Binding-site contacts:
Ligand atom C6 contacts residue LYS35 of chain 1.D at 4.0 Å.
Ligand atom C8 contacts residue ASN346 of chain 1.D at 3.4 Å.
Ligand atom O5 contacts residue GLU181 of chain 1.D at 3.4 Å (salt-bridge).
Ligand atom C8 contacts residue LEU231 of chain 1.D at 4.0 Å (hydrophobic).
Ligand atom C3 contacts residue ASN232 of chain 1.D at 3.8 Å.
Ligand atom C3 contacts residue VAL414 of chain 1.D at 3.9 Å (hydrophobic).
Ligand atom C5 contacts residue NAG1 of chain 1.X at 3.9 Å.
Ligand atom C5 contacts residue GLU181 of chain 1.D at 3.4 Å.
Ligand atom C4 contacts residue GLU181 of chain 1.D at 4.2 Å.
Ligand atom C3 contacts residue SER415 of chain 1.D at 3.9 Å.
Ligand atom O5 contacts residue ASN232 of chain 1.D at 2.4 Å (h-bond).
Ligand atom O7 contacts residue SER415 of chain 1.D at 2.2 Å (h-bond).
Ligand atom C1 contacts residue ASN232 of chain 1.D at 1.4 Å.
Ligand atom C7 contacts residue ASN232 of chain 1.D at 3.5 Å.
Ligand atom C6 contacts residue NAG1 of chain 1.X at 3.6 Å.
Ligand atom O5 contacts residue VAL414 of chain 1.D at 4.2 Å.
Ligand atom C1 contacts residue GLU181 of chain 1.D at 4.2 Å.
Ligand atom O6 contacts residue GLY348 of chain 1.D at 3.6 Å.
Ligand atom C6 contacts residue VAL414 of chain 1.D at 4.1 Å (hydrophobic).
Ligand atom C6 contacts residue GLU181 of chain 1.D at 3.2 Å.
Ligand atom C5 contacts residue ASN232 of chain 1.D at 3.7 Å.
Ligand atom O6 contacts residue VAL414 of chain 1.D at 3.7 Å.
Ligand atom C8 contacts residue PHE345 of chain 1.D at 4.2 Å (hydrophobic).
Ligand atom C7 contacts residue SER415 of chain 1.D at 3.4 Å.
Ligand atom O5 contacts residue LYS35 of chain 1.D at 3.7 Å.
Ligand atom C5 contacts residue VAL414 of chain 1.D at 3.3 Å (hydrophobic).
Ligand atom N2 contacts residue ASN232 of chain 1.D at 2.9 Å (h-bond).
Ligand atom O7 contacts residue VAL414 of chain 1.D at 3.8 Å.
Ligand atom C4 contacts residue VAL414 of chain 1.D at 3.8 Å (hydrophobic).
Ligand atom C2 contacts residue ASN232 of chain 1.D at 2.5 Å.
Ligand atom C7 contacts residue ASN346 of chain 1.D at 4.1 Å.
Ligand atom O7 contacts residue ASN232 of chain 1.D at 3.8 Å.
Ligand atom O3 contacts residue GLU181 of chain 1.D at 3.5 Å (salt-bridge).
Ligand atom O6 contacts residue NAG1 of chain 1.X at 3.3 Å.
Ligand atom O5 contacts residue NAG1 of chain 1.X at 3.6 Å.
Ligand atom C2 contacts residue SER415 of chain 1.D at 4.0 Å.
Ligand atom C1 contacts residue SER415 of chain 1.D at 3.5 Å.
Ligand atom C1 contacts residue VAL414 of chain 1.D at 4.2 Å (hydrophobic).
Ligand atom O4 contacts residue VAL414 of chain 1.D at 3.6 Å.
Ligand atom N2 contacts residue SER415 of chain 1.D at 4.0 Å.

A small-molecule ligand and the protein it binds are described below.
Small molecule (SMILES): CC(=O)N[C@H]1[C@H](O[C@H]2[C@H](O)[C@@H](NC(C)=O)CO[C@@H]2CO)O[C@H](CO)[C@@H](O[C@@H]2O[C@H](CO[C@H]3O[C@H](CO)[C@@H](O)[C@H](O)[C@@H]3O)[C@@H](O)[C@H](O[C@H]3O[C@H](CO)[C@@H](O)[C@H](O)[C@@H]3O)[C@@H]2O)[C@@H]1O

Sequence of chain 1.D:
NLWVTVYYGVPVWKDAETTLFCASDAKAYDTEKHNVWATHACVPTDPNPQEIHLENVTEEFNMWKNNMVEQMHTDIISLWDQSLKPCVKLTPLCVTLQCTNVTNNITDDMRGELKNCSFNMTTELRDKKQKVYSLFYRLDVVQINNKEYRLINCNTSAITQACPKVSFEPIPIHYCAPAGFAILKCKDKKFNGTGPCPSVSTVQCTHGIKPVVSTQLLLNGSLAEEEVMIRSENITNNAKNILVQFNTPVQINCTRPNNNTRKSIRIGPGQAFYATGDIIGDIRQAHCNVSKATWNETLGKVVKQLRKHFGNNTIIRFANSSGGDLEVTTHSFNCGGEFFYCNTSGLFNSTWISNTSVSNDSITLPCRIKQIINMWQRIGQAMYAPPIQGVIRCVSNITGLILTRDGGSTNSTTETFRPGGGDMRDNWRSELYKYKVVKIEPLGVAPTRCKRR